Binding-site contacts:
Ligand atom C4 contacts residue ILE765 of chain 1.C at 3.5 Å (hydrophobic).
Ligand atom N3B contacts residue THR597 of chain 1.C at 3.2 Å.
Ligand atom C6 contacts residue VAL561 of chain 1.C at 3.6 Å (hydrophobic).
Ligand atom N7 contacts residue VAL599 of chain 1.C at 2.9 Å.
Ligand atom N6 contacts residue VAL599 of chain 1.C at 3.1 Å (h-bond).
Ligand atom O1G contacts residue THR597 of chain 1.C at 3.3 Å.
Ligand atom N3B contacts residue GLY598 of chain 1.C at 3.2 Å (h-bond).
Ligand atom O2G contacts residue ARG806 of chain 1.C at 3.6 Å.
Ligand atom O1B contacts residue THR602 of chain 1.C at 3.4 Å (h-bond).
Ligand atom N1 contacts residue VAL560 of chain 1.C at 3.5 Å.
Ligand atom O2B contacts residue THR602 of chain 1.C at 3.1 Å (h-bond).
Ligand atom O2A contacts residue THR602 of chain 1.C at 2.7 Å.
Ligand atom N6 contacts residue GLY600 of chain 1.C at 3.7 Å.
Ligand atom O3A contacts residue GLY598 of chain 1.C at 2.9 Å.
Ligand atom C8 contacts residue GLY600 of chain 1.C at 3.6 Å.
Ligand atom C8 contacts residue GLY598 of chain 1.C at 3.1 Å.
Ligand atom O2A contacts residue GLU603 of chain 1.C at 2.8 Å (salt-bridge).
Ligand atom PB contacts residue GLY598 of chain 1.C at 3.5 Å.
Ligand atom O1A contacts residue THR602 of chain 1.C at 3.7 Å.
Ligand atom O4' contacts residue ALA805 of chain 1.C at 3.3 Å (h-bond).
Ligand atom N1 contacts residue ARG559 of chain 1.C at 3.6 Å.
Ligand atom N7 contacts residue GLY600 of chain 1.C at 3.0 Å (h-bond).
Ligand atom O1A contacts residue GLU603 of chain 1.C at 3.6 Å (salt-bridge).
Ligand atom N3 contacts residue ILE765 of chain 1.C at 3.7 Å.
Ligand atom PA contacts residue GLU603 of chain 1.C at 3.8 Å.
Ligand atom C6 contacts residue ILE765 of chain 1.C at 3.8 Å (hydrophobic).
Ligand atom O1A contacts residue GLY600 of chain 1.C at 2.6 Å (h-bond).
Ligand atom O1A contacts residue LYS601 of chain 1.C at 3.2 Å (salt-bridge).
Ligand atom N1 contacts residue VAL561 of chain 1.C at 2.8 Å (h-bond).
Ligand atom O3G contacts residue THR597 of chain 1.C at 3.2 Å.
Ligand atom N7 contacts residue GLY598 of chain 1.C at 3.7 Å.
Ligand atom C8 contacts residue VAL599 of chain 1.C at 3.6 Å (hydrophobic).
Ligand atom PG contacts residue THR597 of chain 1.C at 3.4 Å.
Ligand atom N6 contacts residue VAL561 of chain 1.C at 2.8 Å (h-bond).
Ligand atom C2 contacts residue ARG559 of chain 1.C at 3.3 Å.
Ligand atom O3G contacts residue ARG806 of chain 1.C at 3.0 Å.
Ligand atom C5 contacts residue ILE765 of chain 1.C at 3.5 Å (hydrophobic).
Ligand atom C2 contacts residue VAL561 of chain 1.C at 3.8 Å (hydrophobic).
Ligand atom C2' contacts residue GLU603 of chain 1.C at 3.7 Å.
Ligand atom O1A contacts residue VAL599 of chain 1.C at 3.7 Å.

Sequence of chain 1.C:
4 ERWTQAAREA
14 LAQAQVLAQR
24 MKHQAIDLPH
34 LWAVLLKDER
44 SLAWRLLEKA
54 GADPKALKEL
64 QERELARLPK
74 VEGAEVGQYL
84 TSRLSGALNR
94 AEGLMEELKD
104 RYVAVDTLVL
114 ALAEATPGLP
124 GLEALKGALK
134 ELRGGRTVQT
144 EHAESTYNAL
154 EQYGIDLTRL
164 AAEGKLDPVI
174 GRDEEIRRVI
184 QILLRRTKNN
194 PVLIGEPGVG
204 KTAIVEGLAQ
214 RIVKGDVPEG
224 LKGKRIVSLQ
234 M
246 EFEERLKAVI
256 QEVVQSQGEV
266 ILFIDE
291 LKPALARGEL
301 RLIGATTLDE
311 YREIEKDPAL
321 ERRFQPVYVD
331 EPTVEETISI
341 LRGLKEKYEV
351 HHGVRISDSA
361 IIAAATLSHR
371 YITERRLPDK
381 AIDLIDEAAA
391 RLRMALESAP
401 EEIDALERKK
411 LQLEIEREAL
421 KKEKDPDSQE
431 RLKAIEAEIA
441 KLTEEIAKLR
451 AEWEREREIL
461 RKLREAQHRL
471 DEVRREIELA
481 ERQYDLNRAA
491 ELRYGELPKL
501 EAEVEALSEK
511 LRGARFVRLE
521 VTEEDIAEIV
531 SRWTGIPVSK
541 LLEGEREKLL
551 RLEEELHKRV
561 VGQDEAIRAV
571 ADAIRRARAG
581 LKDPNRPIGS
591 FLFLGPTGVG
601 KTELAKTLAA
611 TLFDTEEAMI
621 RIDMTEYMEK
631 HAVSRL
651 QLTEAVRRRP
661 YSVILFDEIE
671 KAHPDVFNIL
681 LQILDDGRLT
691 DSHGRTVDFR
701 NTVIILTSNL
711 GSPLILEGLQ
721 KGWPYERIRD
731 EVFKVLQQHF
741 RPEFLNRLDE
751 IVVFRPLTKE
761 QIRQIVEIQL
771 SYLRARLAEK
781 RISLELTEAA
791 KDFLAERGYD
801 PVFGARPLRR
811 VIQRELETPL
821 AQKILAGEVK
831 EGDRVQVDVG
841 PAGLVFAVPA

A protein and the small-molecule ligand that binds it are described below.
Small molecule (SMILES): Nc1ncnc2c1ncn2[C@@H]1O[C@H](CO[P](=O)(O)O[P](=O)(O)NP(=O)(O)O)[C@@H](O)[C@H]1O